Binding-site contacts:
Ligand atom C18 contacts residue PHE212 of chain 1.A at 3.7 Å (hydrophobic).
Ligand atom O06 contacts residue GLY141 of chain 1.A at 3.9 Å.
Ligand atom P01 contacts residue LEU115 of chain 1.A at 3.6 Å.
Ligand atom C26 contacts residue SER162 of chain 1.A at 3.2 Å.
Ligand atom C03 contacts residue VAL243 of chain 1.A at 4.0 Å (hydrophobic).
Ligand atom C16 contacts residue GLY141 of chain 1.A at 3.9 Å.
Ligand atom O02 contacts residue PHE212 of chain 1.A at 3.7 Å.
Ligand atom O06 contacts residue GLY140 of chain 1.A at 3.4 Å.
Ligand atom O07 contacts residue LEU115 of chain 1.A at 2.9 Å (h-bond).
Ligand atom C25 contacts residue SER162 of chain 1.A at 3.5 Å.
Ligand atom C12 contacts residue ASN244 of chain 1.A at 4.0 Å.
Ligand atom C19 contacts residue MET208 of chain 1.A at 3.6 Å (hydrophobic).
Ligand atom O05 contacts residue HIS269 of chain 1.A at 2.5 Å (h-bond).
Ligand atom C22 contacts residue SER159 of chain 1.A at 3.5 Å.
Ligand atom C16 contacts residue ASN89 of chain 1.A at 3.6 Å.
Ligand atom P01 contacts residue SER114 of chain 1.A at 1.6 Å.
Ligand atom C21 contacts residue LEU158 of chain 1.A at 3.8 Å (hydrophobic).
Ligand atom O04 contacts residue GLY141 of chain 1.A at 3.1 Å (h-bond).
Ligand atom O05 contacts residue SER114 of chain 1.A at 2.6 Å (h-bond).
Ligand atom O07 contacts residue GLY45 of chain 1.A at 2.6 Å (h-bond).
Ligand atom P01 contacts residue GLY45 of chain 1.A at 3.9 Å.
Ligand atom O05 contacts residue VAL243 of chain 1.A at 3.8 Å.
Ligand atom O07 contacts residue SER114 of chain 1.A at 2.5 Å (h-bond).
Ligand atom O04 contacts residue GLY140 of chain 1.A at 3.0 Å.
Ligand atom C11 contacts residue SER114 of chain 1.A at 3.0 Å.
Ligand atom C03 contacts residue SER114 of chain 1.A at 2.5 Å.
Ligand atom C20 contacts residue PHE212 of chain 1.A at 3.5 Å (hydrophobic).
Ligand atom C14 contacts residue ASN244 of chain 1.A at 3.6 Å.
Ligand atom P01 contacts residue HIS269 of chain 1.A at 3.4 Å.
Ligand atom C15 contacts residue PHE173 of chain 1.A at 3.9 Å (hydrophobic).
Ligand atom C12 contacts residue GLY140 of chain 1.A at 4.0 Å.
Ligand atom C15 contacts residue GLY45 of chain 1.A at 3.7 Å.
Ligand atom C25 contacts residue THR205 of chain 1.A at 3.5 Å.
Ligand atom C16 contacts residue PHE212 of chain 1.A at 3.7 Å (hydrophobic).
Ligand atom C19 contacts residue PHE212 of chain 1.A at 3.9 Å (hydrophobic).
Ligand atom O07 contacts residue GLY44 of chain 1.A at 3.6 Å.
Ligand atom O06 contacts residue LEU115 of chain 1.A at 3.7 Å.
Ligand atom C15 contacts residue HIS269 of chain 1.A at 3.4 Å.
Ligand atom C15 contacts residue GLY46 of chain 1.A at 3.4 Å.
Ligand atom C15 contacts residue SER114 of chain 1.A at 3.8 Å.

Sequence of chain 1.A:
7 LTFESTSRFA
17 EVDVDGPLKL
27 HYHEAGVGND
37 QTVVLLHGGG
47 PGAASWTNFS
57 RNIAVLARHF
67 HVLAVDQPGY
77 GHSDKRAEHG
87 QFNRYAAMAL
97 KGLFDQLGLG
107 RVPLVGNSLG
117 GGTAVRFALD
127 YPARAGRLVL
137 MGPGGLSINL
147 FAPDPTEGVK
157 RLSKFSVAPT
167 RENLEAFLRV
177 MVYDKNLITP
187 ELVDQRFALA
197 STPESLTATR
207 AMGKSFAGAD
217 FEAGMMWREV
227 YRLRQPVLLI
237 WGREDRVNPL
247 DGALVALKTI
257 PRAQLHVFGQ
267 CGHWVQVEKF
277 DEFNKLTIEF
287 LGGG

A small-molecule ligand and the protein it binds are described below.
Small molecule (SMILES): C/C=C/CCCCCCC[C@H](CCP(=O)(O)OC)[C@H](C(C)=O)C(=O)OC